The small molecule below binds the protein below.
Small molecule (SMILES): CC[C@H](C)[C@H](NC(=O)[C@H](CO)NC(=O)[C@H](CC(C)C)NC(=O)CNC(=O)[C@H](CO)NC(=O)[C@H](CCC(N)=O)NC(=O)[C@H](Cc1ccc(O)cc1)NC(=O)[C@@H](N)Cc1ccc(O)cc1)C(=O)N[C@H](C(=O)O)C(C)C

Binding-site contacts:
Ligand atom CE2 contacts residue ARG65 of chain 1.J at 3.2 Å.
Ligand atom O contacts residue ARG65 of chain 1.J at 2.3 Å (salt-bridge).
Ligand atom OG contacts residue ARG65 of chain 1.J at 3.1 Å (salt-bridge).
Ligand atom CB contacts residue GLN62 of chain 1.J at 3.0 Å.
Ligand atom CB contacts residue TRP146 of chain 1.J at 3.3 Å (hydrophobic).
Ligand atom O contacts residue TYR83 of chain 1.J at 2.8 Å (h-bond).
Ligand atom C contacts residue TYR6 of chain 1.J at 3.2 Å (hydrophobic).
Ligand atom N contacts residue ASP151 of chain 1.J at 2.6 Å (salt-bridge).
Ligand atom N contacts residue TYR6 of chain 1.J at 2.6 Å (h-bond).
Ligand atom O contacts residue TYR6 of chain 1.J at 3.3 Å.
Ligand atom N contacts residue TYR155 of chain 1.J at 2.8 Å (h-bond).
Ligand atom OXT contacts residue THR79 of chain 1.J at 3.3 Å.
Ligand atom O contacts residue TRP72 of chain 1.J at 3.1 Å (h-bond).
Ligand atom OG contacts residue ASP151 of chain 1.J at 2.7 Å (salt-bridge).
Ligand atom NE2 contacts residue TYR154 of chain 1.J at 3.1 Å.
Ligand atom CA contacts residue ASP151 of chain 1.J at 3.3 Å.
Ligand atom OH contacts residue ASP69 of chain 1.J at 2.4 Å (salt-bridge).
Ligand atom CE1 contacts residue ASP69 of chain 1.J at 3.3 Å.
Ligand atom CB contacts residue ASP151 of chain 1.J at 2.9 Å.
Ligand atom CE2 contacts residue GLU162 of chain 1.J at 3.0 Å.
Ligand atom CG1 contacts residue SER76 of chain 1.J at 3.4 Å.
Ligand atom CA contacts residue TYR155 of chain 1.J at 3.3 Å (hydrophobic).
Ligand atom N contacts residue TYR170 of chain 1.J at 2.4 Å (h-bond).
Ligand atom N contacts residue GLN62 of chain 1.J at 2.6 Å (h-bond).
Ligand atom O contacts residue TYR154 of chain 1.J at 2.6 Å (h-bond).
Ligand atom CA contacts residue GLN62 of chain 1.J at 3.4 Å.
Ligand atom CB contacts residue ASP151 of chain 1.J at 3.3 Å.
Ligand atom OH contacts residue ARG96 of chain 1.J at 3.4 Å (salt-bridge).
Ligand atom OE1 contacts residue TYR155 of chain 1.J at 3.2 Å.
Ligand atom O contacts residue LYS145 of chain 1.J at 3.0 Å (salt-bridge).
Ligand atom OH contacts residue ARG65 of chain 1.J at 3.3 Å (salt-bridge).
Ligand atom CD1 contacts residue ASP151 of chain 1.J at 3.1 Å.
Ligand atom CA contacts residue TYR6 of chain 1.J at 3.2 Å (hydrophobic).
Ligand atom O contacts residue THR142 of chain 1.J at 2.8 Å (h-bond).
Ligand atom O contacts residue TYR158 of chain 1.J at 2.4 Å (h-bond).
Ligand atom OG contacts residue ALA149 of chain 1.J at 3.3 Å.
Ligand atom CZ contacts residue ASP69 of chain 1.J at 3.3 Å.
Ligand atom O contacts residue ARG96 of chain 1.J at 2.8 Å (salt-bridge).
Ligand atom OXT contacts residue LYS145 of chain 1.J at 3.4 Å (salt-bridge).
Ligand atom O contacts residue TRP146 of chain 1.J at 2.8 Å (h-bond).

Sequence of chain 1.J:
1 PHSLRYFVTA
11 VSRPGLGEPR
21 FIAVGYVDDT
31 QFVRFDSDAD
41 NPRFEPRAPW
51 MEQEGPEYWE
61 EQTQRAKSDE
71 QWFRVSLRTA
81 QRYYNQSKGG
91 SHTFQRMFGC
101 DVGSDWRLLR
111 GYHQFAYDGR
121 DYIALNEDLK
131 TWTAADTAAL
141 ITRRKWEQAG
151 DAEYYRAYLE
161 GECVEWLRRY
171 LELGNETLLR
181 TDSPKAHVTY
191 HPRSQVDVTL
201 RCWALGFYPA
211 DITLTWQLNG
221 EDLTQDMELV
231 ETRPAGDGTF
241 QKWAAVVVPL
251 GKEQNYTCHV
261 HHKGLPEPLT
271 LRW